The small molecule below binds the protein below.
Small molecule (SMILES): Nc1ncnc2c1ncn2[C@@H]1O[C@H](CO[P](=O)(O)O[P](=O)(O)NP(=O)(O)O)[C@@H](O)[C@H]1O

Sequence of chain 1.B:
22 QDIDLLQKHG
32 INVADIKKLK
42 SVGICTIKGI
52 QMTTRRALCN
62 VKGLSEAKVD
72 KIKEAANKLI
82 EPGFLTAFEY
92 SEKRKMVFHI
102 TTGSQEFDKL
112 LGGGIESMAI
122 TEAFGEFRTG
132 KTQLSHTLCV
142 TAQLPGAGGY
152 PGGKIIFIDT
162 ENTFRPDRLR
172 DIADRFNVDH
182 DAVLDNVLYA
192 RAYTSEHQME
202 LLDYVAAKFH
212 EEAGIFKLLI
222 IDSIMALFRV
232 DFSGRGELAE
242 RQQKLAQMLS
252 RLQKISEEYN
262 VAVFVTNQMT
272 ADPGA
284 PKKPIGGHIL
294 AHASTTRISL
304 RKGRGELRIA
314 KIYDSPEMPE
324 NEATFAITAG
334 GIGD

Binding-site contacts:
Ligand atom C5 contacts residue GLU320 of chain 1.C at 2.7 Å.
Ligand atom PB contacts residue PHE128 of chain 1.B at 3.1 Å.
Ligand atom C8 contacts residue GLU320 of chain 1.C at 2.6 Å.
Ligand atom N7 contacts residue PRO319 of chain 1.C at 3.4 Å (h-bond).
Ligand atom O2B contacts residue LYS132 of chain 1.B at 3.5 Å.
Ligand atom N1 contacts residue ARG169 of chain 1.B at 3.0 Å (salt-bridge).
Ligand atom C4 contacts residue GLU320 of chain 1.C at 3.5 Å.
Ligand atom O5' contacts residue GLY131 of chain 1.B at 3.4 Å.
Ligand atom O3A contacts residue GLY131 of chain 1.B at 3.1 Å (h-bond).
Ligand atom O2A contacts residue GLY131 of chain 1.B at 3.5 Å.
Ligand atom N6 contacts residue ARG169 of chain 1.B at 3.4 Å (salt-bridge).
Ligand atom O2A contacts residue LYS132 of chain 1.B at 3.3 Å (salt-bridge).
Ligand atom O2A contacts residue GLN134 of chain 1.B at 3.1 Å (h-bond).
Ligand atom O3G contacts residue GLU162 of chain 1.B at 3.2 Å (salt-bridge).
Ligand atom O1G contacts residue HIS295 of chain 1.C at 3.5 Å (h-bond).
Ligand atom C8 contacts residue SER318 of chain 1.C at 3.2 Å.
Ligand atom N3B contacts residue PHE128 of chain 1.B at 3.0 Å (h-bond).
Ligand atom N6 contacts residue GLU320 of chain 1.C at 3.5 Å (salt-bridge).
Ligand atom O1G contacts residue PHE128 of chain 1.B at 2.9 Å (h-bond).
Ligand atom O2A contacts residue THR133 of chain 1.B at 2.5 Å (h-bond).
Ligand atom N1 contacts residue THR331 of chain 1.B at 2.8 Å (h-bond).
Ligand atom O1B contacts residue THR133 of chain 1.B at 3.4 Å.
Ligand atom C6 contacts residue ARG169 of chain 1.B at 3.2 Å.
Ligand atom O4' contacts residue GLN134 of chain 1.B at 3.3 Å.
Ligand atom O1B contacts residue CA1 of chain 1.H at 2.3 Å.
Ligand atom PB contacts residue CA1 of chain 1.H at 3.5 Å.
Ligand atom N3 contacts residue ILE330 of chain 1.B at 3.5 Å.
Ligand atom PG contacts residue PHE128 of chain 1.B at 3.5 Å.
Ligand atom N3 contacts residue THR331 of chain 1.B at 2.5 Å (h-bond).
Ligand atom C2 contacts residue THR331 of chain 1.B at 1.8 Å.
Ligand atom N9 contacts residue GLU320 of chain 1.C at 3.5 Å (salt-bridge).
Ligand atom N3B contacts residue ASP317 of chain 1.C at 2.6 Å (salt-bridge).
Ligand atom O5' contacts residue GLN134 of chain 1.B at 3.4 Å.
Ligand atom PG contacts residue CA1 of chain 1.H at 3.2 Å.
Ligand atom O2B contacts residue PHE128 of chain 1.B at 2.3 Å (h-bond).
Ligand atom O2G contacts residue HIS295 of chain 1.C at 3.2 Å (h-bond).
Ligand atom C6 contacts residue GLU320 of chain 1.C at 3.3 Å.
Ligand atom O3G contacts residue CA1 of chain 1.H at 1.9 Å.
Ligand atom O2G contacts residue ASP317 of chain 1.C at 2.7 Å (salt-bridge).
Ligand atom N7 contacts residue GLU320 of chain 1.C at 1.8 Å (salt-bridge).

Sequence of chain 1.C:
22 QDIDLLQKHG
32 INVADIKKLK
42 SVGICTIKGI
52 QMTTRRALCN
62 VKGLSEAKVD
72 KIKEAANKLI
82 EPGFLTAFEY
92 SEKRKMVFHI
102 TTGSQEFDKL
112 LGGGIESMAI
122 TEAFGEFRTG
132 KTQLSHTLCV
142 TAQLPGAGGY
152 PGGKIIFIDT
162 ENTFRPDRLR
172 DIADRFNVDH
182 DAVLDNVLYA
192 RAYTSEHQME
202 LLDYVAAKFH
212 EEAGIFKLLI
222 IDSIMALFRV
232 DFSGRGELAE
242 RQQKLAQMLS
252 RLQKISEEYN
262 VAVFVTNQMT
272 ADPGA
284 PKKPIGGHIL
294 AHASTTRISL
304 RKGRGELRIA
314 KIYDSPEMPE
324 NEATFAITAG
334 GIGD